Sequence of chain 1.A:
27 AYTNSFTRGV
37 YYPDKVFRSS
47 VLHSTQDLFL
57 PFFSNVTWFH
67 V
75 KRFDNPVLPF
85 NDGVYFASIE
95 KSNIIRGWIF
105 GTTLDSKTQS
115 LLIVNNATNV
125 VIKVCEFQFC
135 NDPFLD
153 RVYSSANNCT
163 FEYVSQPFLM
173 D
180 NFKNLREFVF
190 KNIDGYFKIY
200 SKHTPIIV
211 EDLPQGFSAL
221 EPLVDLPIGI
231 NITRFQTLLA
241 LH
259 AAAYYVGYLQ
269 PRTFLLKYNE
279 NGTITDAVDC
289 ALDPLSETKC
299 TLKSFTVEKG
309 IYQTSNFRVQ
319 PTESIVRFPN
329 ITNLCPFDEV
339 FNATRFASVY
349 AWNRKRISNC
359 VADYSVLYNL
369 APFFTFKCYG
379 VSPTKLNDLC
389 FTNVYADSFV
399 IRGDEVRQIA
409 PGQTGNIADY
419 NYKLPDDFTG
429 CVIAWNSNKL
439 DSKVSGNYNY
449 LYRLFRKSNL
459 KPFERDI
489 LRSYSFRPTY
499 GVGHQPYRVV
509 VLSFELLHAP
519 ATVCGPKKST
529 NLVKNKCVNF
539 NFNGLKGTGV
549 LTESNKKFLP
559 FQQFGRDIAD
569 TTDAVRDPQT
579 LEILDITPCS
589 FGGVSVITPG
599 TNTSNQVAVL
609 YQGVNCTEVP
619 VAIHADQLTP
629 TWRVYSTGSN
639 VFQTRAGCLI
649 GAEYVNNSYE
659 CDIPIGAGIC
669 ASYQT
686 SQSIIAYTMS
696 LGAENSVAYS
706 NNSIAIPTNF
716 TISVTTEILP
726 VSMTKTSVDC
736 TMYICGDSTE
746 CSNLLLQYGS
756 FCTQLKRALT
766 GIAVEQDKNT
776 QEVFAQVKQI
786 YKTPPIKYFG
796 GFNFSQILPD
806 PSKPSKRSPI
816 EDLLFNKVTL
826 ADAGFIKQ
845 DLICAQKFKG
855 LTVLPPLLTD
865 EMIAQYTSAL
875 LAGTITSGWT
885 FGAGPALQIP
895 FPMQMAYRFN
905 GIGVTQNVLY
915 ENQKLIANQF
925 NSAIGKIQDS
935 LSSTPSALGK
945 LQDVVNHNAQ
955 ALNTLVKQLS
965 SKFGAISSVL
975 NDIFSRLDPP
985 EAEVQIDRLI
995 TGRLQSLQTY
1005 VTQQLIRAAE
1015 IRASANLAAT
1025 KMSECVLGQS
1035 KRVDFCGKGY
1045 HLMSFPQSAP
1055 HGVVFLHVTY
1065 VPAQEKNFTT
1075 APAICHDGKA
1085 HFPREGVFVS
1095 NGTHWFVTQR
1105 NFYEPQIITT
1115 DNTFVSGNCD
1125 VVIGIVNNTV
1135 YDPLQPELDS

A small-molecule ligand and the protein it binds are described below.
Small molecule (SMILES): CC(=O)N[C@@H]1[C@@H](O)[C@H](O)[C@@H](CO)O[C@H]1O

Sequence of chain 1.B:
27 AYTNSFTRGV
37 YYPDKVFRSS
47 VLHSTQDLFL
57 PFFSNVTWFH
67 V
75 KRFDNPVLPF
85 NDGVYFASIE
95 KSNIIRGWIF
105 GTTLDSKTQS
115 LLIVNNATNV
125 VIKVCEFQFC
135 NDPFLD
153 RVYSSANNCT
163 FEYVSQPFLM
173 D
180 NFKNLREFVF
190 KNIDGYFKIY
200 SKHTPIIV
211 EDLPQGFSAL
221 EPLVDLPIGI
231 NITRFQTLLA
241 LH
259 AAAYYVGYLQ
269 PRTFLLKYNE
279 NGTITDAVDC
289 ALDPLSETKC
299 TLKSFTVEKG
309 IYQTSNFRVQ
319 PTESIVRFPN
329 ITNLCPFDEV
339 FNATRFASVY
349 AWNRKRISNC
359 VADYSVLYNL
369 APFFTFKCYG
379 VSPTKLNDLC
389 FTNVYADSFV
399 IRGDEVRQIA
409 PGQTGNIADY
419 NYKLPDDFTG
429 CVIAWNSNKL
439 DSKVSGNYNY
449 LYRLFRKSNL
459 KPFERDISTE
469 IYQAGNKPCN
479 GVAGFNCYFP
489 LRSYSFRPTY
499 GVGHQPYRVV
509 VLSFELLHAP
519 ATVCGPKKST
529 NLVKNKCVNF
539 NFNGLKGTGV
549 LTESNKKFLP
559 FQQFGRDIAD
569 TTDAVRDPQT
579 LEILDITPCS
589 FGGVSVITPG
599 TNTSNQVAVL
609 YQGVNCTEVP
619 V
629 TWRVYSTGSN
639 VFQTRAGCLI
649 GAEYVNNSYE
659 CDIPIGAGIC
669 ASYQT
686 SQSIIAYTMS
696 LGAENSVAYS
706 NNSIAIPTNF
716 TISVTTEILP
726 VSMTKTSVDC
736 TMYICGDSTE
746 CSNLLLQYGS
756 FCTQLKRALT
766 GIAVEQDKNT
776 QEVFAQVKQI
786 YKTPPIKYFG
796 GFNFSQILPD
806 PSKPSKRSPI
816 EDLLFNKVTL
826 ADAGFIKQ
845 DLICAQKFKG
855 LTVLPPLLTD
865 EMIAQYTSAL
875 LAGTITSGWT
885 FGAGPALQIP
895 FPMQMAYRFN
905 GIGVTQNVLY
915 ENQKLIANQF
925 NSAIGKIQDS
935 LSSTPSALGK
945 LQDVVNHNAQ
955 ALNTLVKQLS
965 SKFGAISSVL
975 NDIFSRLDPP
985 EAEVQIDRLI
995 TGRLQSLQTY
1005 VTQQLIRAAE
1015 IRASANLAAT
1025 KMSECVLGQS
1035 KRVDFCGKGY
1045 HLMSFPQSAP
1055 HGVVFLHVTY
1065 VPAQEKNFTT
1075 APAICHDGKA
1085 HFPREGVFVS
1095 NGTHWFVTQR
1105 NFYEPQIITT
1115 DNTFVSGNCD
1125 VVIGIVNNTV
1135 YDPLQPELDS

Binding-site contacts:
Ligand atom O6 contacts residue THR615 of chain 1.B at 4.1 Å.
Ligand atom C4 contacts residue ASN613 of chain 1.B at 3.8 Å.
Ligand atom C1 contacts residue ASN613 of chain 1.B at 1.4 Å.
Ligand atom C8 contacts residue GLN833 of chain 1.A at 3.9 Å.
Ligand atom C7 contacts residue ASN613 of chain 1.B at 3.5 Å.
Ligand atom O7 contacts residue ASN613 of chain 1.B at 3.1 Å (h-bond).
Ligand atom O5 contacts residue THR615 of chain 1.B at 4.4 Å.
Ligand atom O5 contacts residue ASN613 of chain 1.B at 2.5 Å (h-bond).
Ligand atom C3 contacts residue ASN613 of chain 1.B at 3.7 Å.
Ligand atom C6 contacts residue ASN613 of chain 1.B at 3.1 Å.
Ligand atom O6 contacts residue ASN613 of chain 1.B at 3.2 Å (h-bond).
Ligand atom C2 contacts residue ASN613 of chain 1.B at 2.5 Å.
Ligand atom N2 contacts residue ASN613 of chain 1.B at 3.3 Å (h-bond).
Ligand atom C6 contacts residue THR615 of chain 1.B at 3.7 Å.
Ligand atom C5 contacts residue ASN613 of chain 1.B at 3.2 Å.
Ligand atom O7 contacts residue GLN833 of chain 1.A at 4.2 Å.